Sequence of chain 1.J:
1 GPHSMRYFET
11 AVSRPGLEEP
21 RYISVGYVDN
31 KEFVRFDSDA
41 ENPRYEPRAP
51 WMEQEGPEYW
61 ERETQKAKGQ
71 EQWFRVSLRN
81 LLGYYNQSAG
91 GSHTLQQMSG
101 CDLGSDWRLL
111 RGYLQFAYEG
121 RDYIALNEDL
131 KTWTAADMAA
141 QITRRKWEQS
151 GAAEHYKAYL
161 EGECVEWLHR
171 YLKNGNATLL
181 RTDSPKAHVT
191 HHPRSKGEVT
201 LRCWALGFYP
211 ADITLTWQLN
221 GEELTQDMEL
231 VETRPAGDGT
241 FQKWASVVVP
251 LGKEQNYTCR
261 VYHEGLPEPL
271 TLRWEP

Binding-site contacts:
Ligand atom CG contacts residue GLN70 of chain 1.J at 3.5 Å.
Ligand atom CG contacts residue SER77 of chain 1.J at 3.5 Å.
Ligand atom OXT contacts residue ASN80 of chain 1.J at 2.9 Å (h-bond).
Ligand atom SD contacts residue TRP147 of chain 1.J at 3.5 Å.
Ligand atom OD1 contacts residue GLN97 of chain 1.J at 2.8 Å (h-bond).
Ligand atom N contacts residue GLN70 of chain 1.J at 2.9 Å (h-bond).
Ligand atom OD1 contacts residue GLN70 of chain 1.J at 3.3 Å (h-bond).
Ligand atom C contacts residue TYR84 of chain 1.J at 3.2 Å (hydrophobic).
Ligand atom OXT contacts residue LYS146 of chain 1.J at 2.7 Å (salt-bridge).
Ligand atom O contacts residue TYR84 of chain 1.J at 2.7 Å (h-bond).
Ligand atom O contacts residue HIS155 of chain 1.J at 2.8 Å (h-bond).
Ligand atom CB contacts residue TRP73 of chain 1.J at 3.4 Å (hydrophobic).
Ligand atom N contacts residue TYR7 of chain 1.J at 3.1 Å (h-bond).
Ligand atom O contacts residue TRP73 of chain 1.J at 3.1 Å.
Ligand atom CB contacts residue TRP147 of chain 1.J at 3.5 Å (hydrophobic).
Ligand atom CE contacts residue PHE116 of chain 1.J at 3.4 Å (hydrophobic).
Ligand atom N contacts residue TYR156 of chain 1.J at 3.0 Å (h-bond).
Ligand atom OXT contacts residue TYR84 of chain 1.J at 3.0 Å (h-bond).
Ligand atom N contacts residue TYR171 of chain 1.J at 2.6 Å (h-bond).
Ligand atom O contacts residue TRP147 of chain 1.J at 3.3 Å (h-bond).
Ligand atom N contacts residue TRP73 of chain 1.J at 3.5 Å (h-bond).
Ligand atom O contacts residue TRP73 of chain 1.J at 3.1 Å (h-bond).
Ligand atom N contacts residue SER77 of chain 1.J at 3.2 Å (h-bond).
Ligand atom O contacts residue TRP147 of chain 1.J at 2.9 Å (h-bond).
Ligand atom ND2 contacts residue GLN97 of chain 1.J at 3.0 Å (h-bond).
Ligand atom C contacts residue TYR7 of chain 1.J at 3.3 Å (hydrophobic).
Ligand atom N contacts residue GLU63 of chain 1.J at 3.0 Å (salt-bridge).
Ligand atom O contacts residue TYR7 of chain 1.J at 3.4 Å.
Ligand atom CE2 contacts residue SER150 of chain 1.J at 3.3 Å.
Ligand atom C contacts residue THR143 of chain 1.J at 3.5 Å.
Ligand atom C contacts residue TRP73 of chain 1.J at 3.4 Å (hydrophobic).
Ligand atom O contacts residue LYS146 of chain 1.J at 3.3 Å.
Ligand atom O contacts residue TYR159 of chain 1.J at 2.6 Å (h-bond).
Ligand atom CA contacts residue TYR7 of chain 1.J at 3.3 Å (hydrophobic).
Ligand atom O contacts residue THR143 of chain 1.J at 2.5 Å (h-bond).
Ligand atom O contacts residue LYS66 of chain 1.J at 3.0 Å (salt-bridge).
Ligand atom O contacts residue GLN70 of chain 1.J at 3.3 Å.
Ligand atom O contacts residue TYR159 of chain 1.J at 3.5 Å.
Ligand atom OD1 contacts residue TRP73 of chain 1.J at 3.4 Å.
Ligand atom N contacts residue TYR7 of chain 1.J at 3.5 Å (h-bond).

This small molecule binds to this protein.
Small molecule (SMILES): CSCC[C@H](NC(=O)[C@@H](NC(=O)[C@H](C)NC(=O)[C@H](Cc1ccccc1)NC(=O)[C@H](CC(N)=O)NC(=O)[C@H](Cc1ccc(O)cc1)NC(=O)[C@H](CC(C)C)NC(=O)[C@H](C)NC(=O)[C@@H](N)CCCCN)[C@@H](C)O)C(=O)O